Binding-site contacts:
Ligand atom C9 contacts residue TRP161 of chain 1.A at 3.4 Å (hydrophobic).
Ligand atom O2 contacts residue SER153 of chain 1.A at 3.0 Å (h-bond).
Ligand atom F4 contacts residue LEU287 of chain 1.A at 3.7 Å.
Ligand atom F4 contacts residue VAL291 of chain 1.A at 3.7 Å.
Ligand atom C5 contacts residue SER150 of chain 1.A at 3.6 Å.
Ligand atom C3 contacts residue CYS163 of chain 1.A at 3.8 Å (hydrophobic).
Ligand atom C6 contacts residue SER150 of chain 1.A at 3.8 Å.
Ligand atom O4 contacts residue HIS270 of chain 1.A at 3.3 Å.
Ligand atom O3 contacts residue HIS270 of chain 1.A at 3.4 Å (h-bond).
Ligand atom F3 contacts residue LEU105 of chain 1.A at 3.7 Å.
Ligand atom F5 contacts residue PHE295 of chain 1.A at 3.2 Å.
Ligand atom C18 contacts residue VAL109 of chain 1.A at 3.7 Å (hydrophobic).
Ligand atom F5 contacts residue TYR274 of chain 1.A at 3.8 Å.
Ligand atom C10 contacts residue SER150 of chain 1.A at 3.7 Å.
Ligand atom C3 contacts residue TYR22 of chain 1.A at 3.6 Å (hydrophobic).
Ligand atom F2 contacts residue HIS180 of chain 1.A at 2.9 Å.
Ligand atom O1 contacts residue ARG149 of chain 1.A at 2.8 Å (salt-bridge).
Ligand atom C8 contacts residue TRP161 of chain 1.A at 3.7 Å (hydrophobic).
Ligand atom F1 contacts residue LEU287 of chain 1.A at 3.8 Å.
Ligand atom F2 contacts residue ALA178 of chain 1.A at 3.7 Å.
Ligand atom C22 contacts residue HIS270 of chain 1.A at 3.7 Å.
Ligand atom F3 contacts residue ALA106 of chain 1.A at 3.7 Å.
Ligand atom O2 contacts residue SER150 of chain 1.A at 3.6 Å.
Ligand atom C33 contacts residue SER112 of chain 1.A at 3.2 Å.
Ligand atom O2 contacts residue TYR22 of chain 1.A at 2.8 Å (h-bond).
Ligand atom F5 contacts residue HIS270 of chain 1.A at 3.1 Å.
Ligand atom C23 contacts residue HIS270 of chain 1.A at 3.5 Å.
Ligand atom C24 contacts residue HIS270 of chain 1.A at 3.8 Å.
Ligand atom C3 contacts residue TYR26 of chain 1.A at 3.6 Å (hydrophobic).
Ligand atom C7 contacts residue SER150 of chain 1.A at 3.6 Å.
Ligand atom F4 contacts residue TYR274 of chain 1.A at 3.4 Å.
Ligand atom C32 contacts residue LEU184 of chain 1.A at 3.4 Å (hydrophobic).
Ligand atom C33 contacts residue LEU108 of chain 1.A at 3.8 Å (hydrophobic).
Ligand atom F1 contacts residue LEU102 of chain 1.A at 3.2 Å.
Ligand atom C16 contacts residue LEU188 of chain 1.A at 3.8 Å (hydrophobic).
Ligand atom C4 contacts residue CYS163 of chain 1.A at 3.6 Å (hydrophobic).
Ligand atom O1 contacts residue SER112 of chain 1.A at 2.9 Å (h-bond).
Ligand atom C31 contacts residue LEU184 of chain 1.A at 3.4 Å (hydrophobic).
Ligand atom F6 contacts residue VAL109 of chain 1.A at 3.4 Å.
Ligand atom O3 contacts residue HIS180 of chain 1.A at 3.2 Å (h-bond).

A protein and the small-molecule ligand that binds it are described below.
Small molecule (SMILES): C=C1/C(=C\C=C2CCC[C@]3(C)[C@@H]([C@H](CC#CC(C)(C)O)CC#CC(O)(C(F)(F)F)C(F)(F)F)CC[C@@H]23)C[C@@H](O)C[C@@H]1O

Sequence of chain 1.A:
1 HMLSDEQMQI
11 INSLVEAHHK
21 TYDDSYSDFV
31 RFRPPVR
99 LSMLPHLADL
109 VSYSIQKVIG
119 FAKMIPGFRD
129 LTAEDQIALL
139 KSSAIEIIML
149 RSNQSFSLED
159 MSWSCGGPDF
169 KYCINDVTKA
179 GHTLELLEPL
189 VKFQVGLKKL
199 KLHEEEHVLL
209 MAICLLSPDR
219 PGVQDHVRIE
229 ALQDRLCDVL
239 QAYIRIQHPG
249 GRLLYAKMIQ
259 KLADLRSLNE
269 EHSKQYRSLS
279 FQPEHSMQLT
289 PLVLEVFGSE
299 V